Binding-site contacts:
Ligand atom O2' contacts residue GLU504 of chain 1.A at 3.3 Å (salt-bridge).
Ligand atom C4' contacts residue GLY502 of chain 1.A at 4.0 Å.
Ligand atom OP1 contacts residue LYS896 of chain 1.B at 3.2 Å (salt-bridge).
Ligand atom O4' contacts residue GLN692 of chain 1.B at 3.6 Å.
Ligand atom OP1 contacts residue GLY502 of chain 1.A at 3.4 Å.
Ligand atom C3' contacts residue ASP503 of chain 1.A at 3.6 Å.
Ligand atom P contacts residue LYS896 of chain 1.B at 3.4 Å.
Ligand atom O3' contacts residue ASP503 of chain 1.A at 3.0 Å (salt-bridge).
Ligand atom OP2 contacts residue LYS896 of chain 1.B at 3.8 Å.
Ligand atom O4' contacts residue GLY502 of chain 1.A at 4.0 Å.
Ligand atom C4' contacts residue GLN438 of chain 1.B at 3.4 Å.
Ligand atom C4' contacts residue ASP503 of chain 1.A at 3.3 Å.
Ligand atom OP1 contacts residue ASP501 of chain 1.A at 2.9 Å (salt-bridge).
Ligand atom O4' contacts residue HIS1014 of chain 1.B at 3.5 Å (h-bond).
Ligand atom C5' contacts residue GLN692 of chain 1.B at 3.8 Å.
Ligand atom O3' contacts residue ARG464 of chain 1.A at 2.8 Å (salt-bridge).
Ligand atom C3' contacts residue ARG464 of chain 1.A at 4.0 Å.
Ligand atom P contacts residue GLN692 of chain 1.B at 3.7 Å.
Ligand atom OP1 contacts residue ARG454 of chain 1.B at 3.7 Å.
Ligand atom O2' contacts residue HIS1014 of chain 1.B at 3.3 Å.
Ligand atom O2' contacts residue LYS1019 of chain 1.B at 2.9 Å (salt-bridge).
Ligand atom O2' contacts residue GLN692 of chain 1.B at 2.6 Å (h-bond).
Ligand atom OP1 contacts residue ALA688 of chain 1.B at 3.8 Å.
Ligand atom C3' contacts residue GLN692 of chain 1.B at 3.8 Å.
Ligand atom C5' contacts residue ASP503 of chain 1.A at 3.5 Å.
Ligand atom O3' contacts residue GLN692 of chain 1.B at 2.8 Å (h-bond).
Ligand atom C2' contacts residue GLN692 of chain 1.B at 3.6 Å.
Ligand atom O4' contacts residue GLN438 of chain 1.B at 3.6 Å (h-bond).
Ligand atom O2' contacts residue ASP503 of chain 1.A at 4.0 Å.
Ligand atom OP1 contacts residue GLN692 of chain 1.B at 3.6 Å.
Ligand atom P contacts residue ASP501 of chain 1.A at 4.0 Å.
Ligand atom O3' contacts residue LYS896 of chain 1.B at 3.0 Å (salt-bridge).
Ligand atom O5' contacts residue GLN692 of chain 1.B at 3.9 Å.
Ligand atom OP2 contacts residue PRO485 of chain 1.B at 3.7 Å.
Ligand atom C4' contacts residue HIS1014 of chain 1.B at 3.4 Å.
Ligand atom OP2 contacts residue LYS904 of chain 1.B at 3.3 Å.
Ligand atom O2' contacts residue ARG366 of chain 1.A at 3.5 Å (salt-bridge).
Ligand atom C4' contacts residue GLN692 of chain 1.B at 3.8 Å.
Ligand atom C5' contacts residue GLN438 of chain 1.B at 3.4 Å.
Ligand atom C1' contacts residue HIS1014 of chain 1.B at 3.8 Å.

The small molecule below binds the protein below.
Small molecule (SMILES): Nc1ccn([C@@H]2O[C@H](CO[P](=O)(O)O[C@H]3[C@@H](O)[C@H](n4cnc5c(=O)nc(N)[nH]c54)O[C@@H]3COP(=O)=O)[C@@H](O[P](=O)(O)OC[C@H]3O[C@@H](n4ccc(=O)[nH]c4=O)[C@H](O)[C@@H]3O[P](=O)(O)OC[C@H]3O[C@@H](n4cnc5c(=O)nc(N)[nH]c54)[C@H](O)[C@@H]3O)[C@H]2O)c(=O)n1

Sequence of chain 1.B:
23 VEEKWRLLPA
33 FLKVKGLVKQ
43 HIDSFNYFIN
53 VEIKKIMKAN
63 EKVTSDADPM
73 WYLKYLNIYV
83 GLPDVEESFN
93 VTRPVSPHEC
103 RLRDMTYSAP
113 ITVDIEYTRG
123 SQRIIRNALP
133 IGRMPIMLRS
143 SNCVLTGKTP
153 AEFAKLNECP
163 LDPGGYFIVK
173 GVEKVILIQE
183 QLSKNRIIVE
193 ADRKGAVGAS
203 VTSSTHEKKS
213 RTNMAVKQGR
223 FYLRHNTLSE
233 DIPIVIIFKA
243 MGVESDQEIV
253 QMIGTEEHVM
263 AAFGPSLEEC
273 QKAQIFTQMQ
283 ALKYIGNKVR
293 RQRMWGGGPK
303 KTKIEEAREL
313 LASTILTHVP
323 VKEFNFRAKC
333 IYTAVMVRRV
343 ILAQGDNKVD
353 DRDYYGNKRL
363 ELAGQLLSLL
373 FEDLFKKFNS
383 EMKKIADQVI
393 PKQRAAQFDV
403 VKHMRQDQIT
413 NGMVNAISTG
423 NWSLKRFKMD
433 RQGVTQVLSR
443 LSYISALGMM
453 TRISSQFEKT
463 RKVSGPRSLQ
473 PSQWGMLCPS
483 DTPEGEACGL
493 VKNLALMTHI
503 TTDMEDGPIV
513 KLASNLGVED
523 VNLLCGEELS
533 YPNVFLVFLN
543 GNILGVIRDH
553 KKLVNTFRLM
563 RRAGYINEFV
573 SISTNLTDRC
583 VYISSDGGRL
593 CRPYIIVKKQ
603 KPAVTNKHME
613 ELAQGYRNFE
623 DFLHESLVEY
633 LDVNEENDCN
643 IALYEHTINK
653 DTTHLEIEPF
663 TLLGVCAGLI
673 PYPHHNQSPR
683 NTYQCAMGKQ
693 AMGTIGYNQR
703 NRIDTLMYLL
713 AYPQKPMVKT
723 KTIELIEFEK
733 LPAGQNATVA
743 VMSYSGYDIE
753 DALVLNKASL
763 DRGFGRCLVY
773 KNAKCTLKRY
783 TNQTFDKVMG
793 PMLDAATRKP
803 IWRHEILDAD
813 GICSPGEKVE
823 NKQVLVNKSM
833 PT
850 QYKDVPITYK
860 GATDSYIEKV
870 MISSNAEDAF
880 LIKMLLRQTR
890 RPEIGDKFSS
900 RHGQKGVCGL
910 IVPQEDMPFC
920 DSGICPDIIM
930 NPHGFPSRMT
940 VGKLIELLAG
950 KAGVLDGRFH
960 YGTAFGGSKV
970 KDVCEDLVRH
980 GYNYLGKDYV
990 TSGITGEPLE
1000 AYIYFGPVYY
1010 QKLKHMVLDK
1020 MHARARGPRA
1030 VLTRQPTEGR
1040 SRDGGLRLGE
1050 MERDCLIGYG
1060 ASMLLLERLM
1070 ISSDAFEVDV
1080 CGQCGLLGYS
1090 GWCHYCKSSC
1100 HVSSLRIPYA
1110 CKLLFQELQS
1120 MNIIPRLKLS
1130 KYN

Sequence of chain 1.A:
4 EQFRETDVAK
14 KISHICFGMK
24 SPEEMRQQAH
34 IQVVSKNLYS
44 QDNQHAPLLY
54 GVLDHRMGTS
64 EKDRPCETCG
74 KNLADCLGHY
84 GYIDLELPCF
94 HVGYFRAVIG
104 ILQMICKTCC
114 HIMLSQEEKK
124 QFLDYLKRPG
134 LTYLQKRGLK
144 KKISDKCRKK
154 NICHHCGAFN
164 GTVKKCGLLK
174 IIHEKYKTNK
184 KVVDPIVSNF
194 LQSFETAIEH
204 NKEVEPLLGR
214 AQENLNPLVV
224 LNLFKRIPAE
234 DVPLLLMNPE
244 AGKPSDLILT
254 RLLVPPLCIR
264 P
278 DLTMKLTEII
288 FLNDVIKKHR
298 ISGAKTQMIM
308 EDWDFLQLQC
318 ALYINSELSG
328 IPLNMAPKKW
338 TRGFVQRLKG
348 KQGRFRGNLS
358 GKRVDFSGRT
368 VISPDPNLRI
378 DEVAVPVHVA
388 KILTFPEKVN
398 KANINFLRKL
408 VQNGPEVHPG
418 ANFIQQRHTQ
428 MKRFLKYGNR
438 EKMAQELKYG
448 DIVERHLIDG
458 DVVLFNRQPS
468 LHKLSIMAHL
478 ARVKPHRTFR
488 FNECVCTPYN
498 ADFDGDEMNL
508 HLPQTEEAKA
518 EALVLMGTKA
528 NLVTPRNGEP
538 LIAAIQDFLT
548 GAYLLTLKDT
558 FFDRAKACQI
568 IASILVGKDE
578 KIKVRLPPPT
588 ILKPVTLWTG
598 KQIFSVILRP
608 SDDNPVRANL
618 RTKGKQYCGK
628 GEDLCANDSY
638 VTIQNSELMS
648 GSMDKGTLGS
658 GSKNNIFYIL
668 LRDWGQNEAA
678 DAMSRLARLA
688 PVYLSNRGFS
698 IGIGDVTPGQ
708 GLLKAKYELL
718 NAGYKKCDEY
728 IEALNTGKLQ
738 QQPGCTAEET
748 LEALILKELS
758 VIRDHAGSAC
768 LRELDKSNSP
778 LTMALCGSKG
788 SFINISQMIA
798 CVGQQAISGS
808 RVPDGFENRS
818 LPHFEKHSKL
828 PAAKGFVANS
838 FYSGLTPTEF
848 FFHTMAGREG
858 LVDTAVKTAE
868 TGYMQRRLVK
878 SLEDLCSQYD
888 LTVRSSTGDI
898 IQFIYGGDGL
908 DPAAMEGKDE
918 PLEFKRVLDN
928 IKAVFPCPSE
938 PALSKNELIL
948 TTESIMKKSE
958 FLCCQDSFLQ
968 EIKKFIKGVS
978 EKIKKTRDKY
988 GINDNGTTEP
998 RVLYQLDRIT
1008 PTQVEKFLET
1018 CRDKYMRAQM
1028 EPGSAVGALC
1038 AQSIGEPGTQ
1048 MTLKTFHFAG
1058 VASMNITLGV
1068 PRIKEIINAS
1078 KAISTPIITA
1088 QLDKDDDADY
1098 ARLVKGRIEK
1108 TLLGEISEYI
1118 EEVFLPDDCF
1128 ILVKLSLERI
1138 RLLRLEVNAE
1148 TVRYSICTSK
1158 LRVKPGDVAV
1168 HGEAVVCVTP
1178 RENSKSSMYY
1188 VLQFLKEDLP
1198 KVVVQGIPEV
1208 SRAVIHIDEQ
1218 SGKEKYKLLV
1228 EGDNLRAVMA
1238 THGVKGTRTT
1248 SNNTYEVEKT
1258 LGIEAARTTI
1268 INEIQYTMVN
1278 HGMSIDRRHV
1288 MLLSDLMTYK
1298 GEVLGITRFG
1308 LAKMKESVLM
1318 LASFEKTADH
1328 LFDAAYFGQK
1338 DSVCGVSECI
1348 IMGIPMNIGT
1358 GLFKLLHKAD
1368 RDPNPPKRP